Sequence of chain 1.B:
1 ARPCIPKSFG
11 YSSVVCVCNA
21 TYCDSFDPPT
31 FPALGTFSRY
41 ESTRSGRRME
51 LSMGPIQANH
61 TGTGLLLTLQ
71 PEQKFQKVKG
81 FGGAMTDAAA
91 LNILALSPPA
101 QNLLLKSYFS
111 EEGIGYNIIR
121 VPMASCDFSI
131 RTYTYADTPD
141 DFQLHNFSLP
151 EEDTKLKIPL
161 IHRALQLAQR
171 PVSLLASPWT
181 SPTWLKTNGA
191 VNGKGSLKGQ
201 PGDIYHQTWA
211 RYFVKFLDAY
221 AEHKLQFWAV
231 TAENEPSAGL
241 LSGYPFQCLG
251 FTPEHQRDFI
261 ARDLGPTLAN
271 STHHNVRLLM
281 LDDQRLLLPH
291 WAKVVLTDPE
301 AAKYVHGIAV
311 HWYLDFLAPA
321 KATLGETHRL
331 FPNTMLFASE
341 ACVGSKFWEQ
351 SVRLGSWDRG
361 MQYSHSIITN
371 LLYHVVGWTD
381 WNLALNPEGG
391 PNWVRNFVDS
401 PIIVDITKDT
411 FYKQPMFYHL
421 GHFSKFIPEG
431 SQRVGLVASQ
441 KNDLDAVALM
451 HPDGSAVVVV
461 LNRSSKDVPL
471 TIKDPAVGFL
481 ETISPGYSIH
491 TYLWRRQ

The small molecule below binds the protein below.
Small molecule (SMILES): CC(=O)N[C@@H]1[C@@H](O)[C@H](O)[C@@H](CO)O[C@H]1O

Binding-site contacts:
Ligand atom C5 contacts residue ASN146 of chain 1.B at 3.6 Å.
Ligand atom C3 contacts residue ASN146 of chain 1.B at 3.7 Å.
Ligand atom O6 contacts residue HIS145 of chain 1.B at 3.9 Å.
Ligand atom O5 contacts residue HIS145 of chain 1.B at 4.1 Å.
Ligand atom C8 contacts residue THR138 of chain 1.B at 3.7 Å.
Ligand atom C4 contacts residue ASN146 of chain 1.B at 4.1 Å.
Ligand atom O7 contacts residue ASN146 of chain 1.B at 4.0 Å.
Ligand atom C7 contacts residue THR138 of chain 1.B at 4.2 Å.
Ligand atom C1 contacts residue ASN146 of chain 1.B at 1.4 Å.
Ligand atom O5 contacts residue ASN146 of chain 1.B at 2.3 Å (h-bond).
Ligand atom C2 contacts residue ASN146 of chain 1.B at 2.4 Å.
Ligand atom N2 contacts residue ASN146 of chain 1.B at 3.0 Å (h-bond).
Ligand atom C7 contacts residue ASN146 of chain 1.B at 3.8 Å.